Sequence of chain 1.JQ:
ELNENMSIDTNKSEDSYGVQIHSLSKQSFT

Sequence of chain 1.GQ:
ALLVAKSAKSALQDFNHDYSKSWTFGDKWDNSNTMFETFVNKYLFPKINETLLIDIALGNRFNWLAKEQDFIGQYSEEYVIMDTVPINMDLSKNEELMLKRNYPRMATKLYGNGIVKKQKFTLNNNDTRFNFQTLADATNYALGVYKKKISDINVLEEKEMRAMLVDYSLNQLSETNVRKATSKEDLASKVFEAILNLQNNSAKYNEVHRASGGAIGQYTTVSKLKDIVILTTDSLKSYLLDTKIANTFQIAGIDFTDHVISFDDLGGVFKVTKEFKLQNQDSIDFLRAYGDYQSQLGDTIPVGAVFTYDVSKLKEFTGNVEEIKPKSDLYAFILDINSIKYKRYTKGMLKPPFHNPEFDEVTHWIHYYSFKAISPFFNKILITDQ

Binding-site contacts:
Ligand atom O contacts residue SER47 of chain 1.JQ at 4.4 Å.
Ligand atom CA contacts residue SER40 of chain 1.JQ at 4.0 Å.
Ligand atom N contacts residue SER40 of chain 1.JQ at 4.1 Å.
Ligand atom CA contacts residue SER47 of chain 1.JQ at 3.8 Å.
Ligand atom CB contacts residue ILE45 of chain 1.JQ at 3.6 Å (hydrophobic).
Ligand atom CB contacts residue ASP39 of chain 1.JQ at 3.7 Å.
Ligand atom CB contacts residue SER47 of chain 1.JQ at 3.6 Å.
Ligand atom CB contacts residue HIS46 of chain 1.JQ at 4.2 Å.
Ligand atom O contacts residue HIS46 of chain 1.JQ at 2.9 Å (h-bond).
Ligand atom N contacts residue ILE45 of chain 1.JQ at 4.3 Å.
Ligand atom N contacts residue ASP39 of chain 1.JQ at 3.6 Å.
Ligand atom N contacts residue HIS46 of chain 1.JQ at 3.5 Å (h-bond).
Ligand atom CA contacts residue HIS46 of chain 1.JQ at 3.6 Å.
Ligand atom CB contacts residue ASP268 of chain 1.GQ at 3.2 Å.
Ligand atom CA contacts residue ASP39 of chain 1.JQ at 3.7 Å.
Ligand atom CA contacts residue ILE45 of chain 1.JQ at 3.9 Å (hydrophobic).
Ligand atom O contacts residue ASP33 of chain 1.JQ at 3.9 Å.
Ligand atom O contacts residue ASP39 of chain 1.JQ at 2.9 Å (salt-bridge).
Ligand atom C contacts residue ASP39 of chain 1.JQ at 3.9 Å.
Ligand atom C contacts residue HIS46 of chain 1.JQ at 3.2 Å.
Ligand atom N contacts residue SER47 of chain 1.JQ at 4.4 Å.

A small-molecule ligand and the protein it binds are described below.
Small molecule (SMILES): C[C@H](NC(=O)CNC(=O)[C@H](C)NC(=O)[C@H](C)NC(=O)[C@H](C)NC(=O)[C@H](C)NC(=O)[C@H](C)NC(=O)CNC(=O)CN)C(=O)NCC(=O)NCC(=O)NCC=O